Sequence of chain 1.P:
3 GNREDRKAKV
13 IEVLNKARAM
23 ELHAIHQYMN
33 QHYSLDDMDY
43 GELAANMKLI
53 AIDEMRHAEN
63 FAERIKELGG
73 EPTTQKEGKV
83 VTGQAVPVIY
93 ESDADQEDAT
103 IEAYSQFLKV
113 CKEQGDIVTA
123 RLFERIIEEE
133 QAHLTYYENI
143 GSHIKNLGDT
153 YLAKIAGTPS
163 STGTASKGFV

Binding-site contacts:
Ligand atom CMB contacts residue GLU61 of chain 1.O at 3.1 Å.
Ligand atom NB contacts residue MET57 of chain 1.O at 3.0 Å (h-bond).
Ligand atom CGC contacts residue SER168 of chain 1.P at 2.7 Å.
Ligand atom O2A contacts residue ARG20 of chain 1.O at 2.8 Å (salt-bridge).
Ligand atom C4A contacts residue MET57 of chain 1.P at 3.4 Å (hydrophobic).
Ligand atom O2C contacts residue LYS169 of chain 1.P at 2.6 Å (salt-bridge).
Ligand atom CBC contacts residue SER168 of chain 1.O at 3.1 Å.
Ligand atom CHB contacts residue MET57 of chain 1.P at 3.3 Å (hydrophobic).
Ligand atom O1B contacts residue LYS169 of chain 1.O at 3.2 Å (salt-bridge).
Ligand atom C1D contacts residue MET57 of chain 1.O at 3.4 Å (hydrophobic).
Ligand atom CGB contacts residue SER168 of chain 1.P at 3.3 Å.
Ligand atom CGA contacts residue TYR35 of chain 1.P at 3.4 Å (hydrophobic).
Ligand atom CAC contacts residue SER168 of chain 1.O at 2.8 Å.
Ligand atom NC contacts residue MET57 of chain 1.P at 2.9 Å (h-bond).
Ligand atom C1B contacts residue MET57 of chain 1.O at 3.4 Å (hydrophobic).
Ligand atom ND contacts residue MET57 of chain 1.P at 3.2 Å (h-bond).
Ligand atom CBC contacts residue SER168 of chain 1.P at 3.3 Å.
Ligand atom FE contacts residue MET57 of chain 1.O at 2.4 Å.
Ligand atom FE contacts residue MET57 of chain 1.P at 2.4 Å.
Ligand atom O1C contacts residue SER168 of chain 1.O at 2.8 Å (h-bond).
Ligand atom O1B contacts residue LYS50 of chain 1.P at 2.8 Å (salt-bridge).
Ligand atom O2D contacts residue TYR35 of chain 1.O at 2.8 Å (h-bond).
Ligand atom O2D contacts residue ARG20 of chain 1.P at 2.8 Å (salt-bridge).
Ligand atom NC contacts residue MET57 of chain 1.O at 3.1 Å (h-bond).
Ligand atom O1A contacts residue ARG20 of chain 1.O at 3.1 Å (salt-bridge).
Ligand atom O1A contacts residue TYR35 of chain 1.P at 2.4 Å (h-bond).
Ligand atom NB contacts residue MET57 of chain 1.P at 3.0 Å (h-bond).
Ligand atom CGC contacts residue SER168 of chain 1.O at 3.4 Å.
Ligand atom O1D contacts residue MET31 of chain 1.O at 3.3 Å.
Ligand atom NA contacts residue MET57 of chain 1.P at 3.2 Å (h-bond).
Ligand atom CGD contacts residue MET31 of chain 1.O at 3.4 Å (hydrophobic).
Ligand atom NA contacts residue MET57 of chain 1.O at 3.2 Å (h-bond).
Ligand atom O2C contacts residue SER168 of chain 1.P at 1.5 Å.
Ligand atom ND contacts residue MET57 of chain 1.O at 3.0 Å.
Ligand atom CGC contacts residue LYS169 of chain 1.P at 3.4 Å.
Ligand atom O2B contacts residue SER168 of chain 1.P at 2.6 Å (h-bond).
Ligand atom CBB contacts residue SER168 of chain 1.P at 3.3 Å.
Ligand atom C1D contacts residue MET57 of chain 1.P at 3.3 Å (hydrophobic).
Ligand atom C1B contacts residue MET57 of chain 1.P at 3.3 Å (hydrophobic).
Ligand atom CMD contacts residue MET57 of chain 1.P at 3.3 Å (hydrophobic).

Sequence of chain 1.O:
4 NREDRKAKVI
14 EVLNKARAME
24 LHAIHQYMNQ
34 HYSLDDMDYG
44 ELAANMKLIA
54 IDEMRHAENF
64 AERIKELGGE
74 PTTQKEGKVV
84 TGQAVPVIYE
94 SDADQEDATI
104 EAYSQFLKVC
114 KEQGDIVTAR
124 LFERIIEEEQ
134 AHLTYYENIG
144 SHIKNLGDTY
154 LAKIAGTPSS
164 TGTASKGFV

A small-molecule ligand and the protein it binds are described below.
Small molecule (SMILES): CC1=C(CCC(=O)O)C2=Cc3c(CCC(=O)O)c(C)c4n3[Fe@]35n6c(c(C)c(CCC(=O)O)c6=CC1=[N+]23)=CC1=[N+]5C(=C4)C(C)=C1CCC(=O)O